Sequence of chain 1.A:
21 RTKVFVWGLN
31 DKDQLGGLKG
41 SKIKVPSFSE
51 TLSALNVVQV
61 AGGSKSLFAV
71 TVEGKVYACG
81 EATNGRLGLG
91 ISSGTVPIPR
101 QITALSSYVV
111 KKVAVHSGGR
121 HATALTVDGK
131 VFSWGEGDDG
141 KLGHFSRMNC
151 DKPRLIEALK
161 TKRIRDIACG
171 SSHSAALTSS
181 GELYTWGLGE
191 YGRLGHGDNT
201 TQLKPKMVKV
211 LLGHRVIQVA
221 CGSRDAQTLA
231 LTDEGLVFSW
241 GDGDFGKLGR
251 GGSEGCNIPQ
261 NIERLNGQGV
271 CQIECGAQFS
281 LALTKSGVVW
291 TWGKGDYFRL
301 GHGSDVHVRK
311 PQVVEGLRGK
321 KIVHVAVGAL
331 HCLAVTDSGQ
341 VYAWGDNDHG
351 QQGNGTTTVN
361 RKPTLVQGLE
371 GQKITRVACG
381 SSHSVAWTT

A protein and the small-molecule ligand that binds it are described below.
Small molecule (SMILES): C[C@@H](O)[C@@H](C=O)NC(=O)[C@H](CCC(=O)O)NC(=O)[C@H](CC(=O)O)NC(=O)[C@H](CCCCN)NC(=O)[C@H](CC(=O)O)NC(=O)[C@H](CCCCN)NC(=O)[C@H](CC(=O)O)NC(=O)[C@H](CCC(=O)O)NC(=O)[C@@H](N)CC(=O)O

Binding-site contacts:
Ligand atom O contacts residue ALA329 of chain 1.A at 3.6 Å.
Ligand atom C contacts residue HIS349 of chain 1.A at 3.6 Å.
Ligand atom OD2 contacts residue SER381 of chain 1.A at 2.5 Å (h-bond).
Ligand atom N contacts residue ASP31 of chain 1.A at 3.3 Å (salt-bridge).
Ligand atom NZ contacts residue ASP346 of chain 1.A at 3.6 Å.
Ligand atom CB contacts residue LYS42 of chain 1.A at 3.6 Å.
Ligand atom CB contacts residue TYR297 of chain 1.A at 3.4 Å (hydrophobic).
Ligand atom OD1 contacts residue SER41 of chain 1.A at 3.4 Å (h-bond).
Ligand atom OD1 contacts residue ARG224 of chain 1.A at 3.3 Å (salt-bridge).
Ligand atom OD1 contacts residue LYS294 of chain 1.A at 3.2 Å (salt-bridge).
Ligand atom OD2 contacts residue SER382 of chain 1.A at 3.3 Å (h-bond).
Ligand atom CB contacts residue ALA277 of chain 1.A at 3.7 Å (hydrophobic).
Ligand atom CB contacts residue SER41 of chain 1.A at 3.7 Å.
Ligand atom CB contacts residue SER382 of chain 1.A at 3.4 Å.
Ligand atom CG contacts residue ALA277 of chain 1.A at 3.5 Å (hydrophobic).
Ligand atom OD2 contacts residue LYS42 of chain 1.A at 2.6 Å (salt-bridge).
Ligand atom O contacts residue ARG224 of chain 1.A at 3.5 Å (salt-bridge).
Ligand atom CG contacts residue LYS42 of chain 1.A at 3.5 Å.
Ligand atom CG contacts residue TYR297 of chain 1.A at 3.4 Å (hydrophobic).
Ligand atom CG contacts residue SER41 of chain 1.A at 3.7 Å.
Ligand atom CD contacts residue ASP348 of chain 1.A at 3.6 Å.
Ligand atom OD1 contacts residue TYR297 of chain 1.A at 3.6 Å.
Ligand atom CE contacts residue ASP346 of chain 1.A at 3.5 Å.
Ligand atom OD2 contacts residue SER41 of chain 1.A at 3.2 Å (h-bond).
Ligand atom O contacts residue LYS65 of chain 1.A at 3.0 Å (salt-bridge).
Ligand atom CG contacts residue LEU330 of chain 1.A at 3.3 Å (hydrophobic).
Ligand atom NZ contacts residue ASP348 of chain 1.A at 2.9 Å (salt-bridge).
Ligand atom OE1 contacts residue LYS65 of chain 1.A at 3.4 Å (salt-bridge).
Ligand atom OD2 contacts residue LEU29 of chain 1.A at 3.6 Å.
Ligand atom OD2 contacts residue ALA277 of chain 1.A at 3.4 Å.
Ligand atom CB contacts residue ASP31 of chain 1.A at 3.7 Å.
Ligand atom O contacts residue ASP31 of chain 1.A at 3.3 Å (salt-bridge).
Ligand atom O contacts residue HIS349 of chain 1.A at 3.1 Å (h-bond).
Ligand atom OG1 contacts residue SER41 of chain 1.A at 3.2 Å.
Ligand atom CE contacts residue TYR297 of chain 1.A at 3.7 Å (hydrophobic).
Ligand atom OD1 contacts residue LYS65 of chain 1.A at 3.7 Å.
Ligand atom CG contacts residue SER381 of chain 1.A at 3.7 Å.
Ligand atom CB contacts residue ARG224 of chain 1.A at 3.6 Å.
Ligand atom OG1 contacts residue ASP31 of chain 1.A at 3.3 Å.
Ligand atom CE contacts residue ASP348 of chain 1.A at 3.4 Å.